Sequence of chain 1.F:
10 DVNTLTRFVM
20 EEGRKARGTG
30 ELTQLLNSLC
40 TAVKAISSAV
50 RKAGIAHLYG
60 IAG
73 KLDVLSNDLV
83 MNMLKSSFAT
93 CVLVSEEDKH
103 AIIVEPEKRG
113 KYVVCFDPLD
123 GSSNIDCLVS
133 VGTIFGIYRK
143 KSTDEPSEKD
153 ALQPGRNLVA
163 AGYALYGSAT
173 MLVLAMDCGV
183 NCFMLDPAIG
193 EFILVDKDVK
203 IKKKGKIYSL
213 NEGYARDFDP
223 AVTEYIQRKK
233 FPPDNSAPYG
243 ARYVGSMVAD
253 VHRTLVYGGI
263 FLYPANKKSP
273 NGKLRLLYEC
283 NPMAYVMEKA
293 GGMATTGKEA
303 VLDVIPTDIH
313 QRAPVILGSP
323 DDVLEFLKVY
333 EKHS

A small-molecule ligand and the protein it binds are described below.
Small molecule (SMILES): CNC(=O)Nc1cc(Br)cc(NC(=O)NS(=O)(=O)c2cc(C)c(CCOC)s2)n1

Sequence of chain 1.H:
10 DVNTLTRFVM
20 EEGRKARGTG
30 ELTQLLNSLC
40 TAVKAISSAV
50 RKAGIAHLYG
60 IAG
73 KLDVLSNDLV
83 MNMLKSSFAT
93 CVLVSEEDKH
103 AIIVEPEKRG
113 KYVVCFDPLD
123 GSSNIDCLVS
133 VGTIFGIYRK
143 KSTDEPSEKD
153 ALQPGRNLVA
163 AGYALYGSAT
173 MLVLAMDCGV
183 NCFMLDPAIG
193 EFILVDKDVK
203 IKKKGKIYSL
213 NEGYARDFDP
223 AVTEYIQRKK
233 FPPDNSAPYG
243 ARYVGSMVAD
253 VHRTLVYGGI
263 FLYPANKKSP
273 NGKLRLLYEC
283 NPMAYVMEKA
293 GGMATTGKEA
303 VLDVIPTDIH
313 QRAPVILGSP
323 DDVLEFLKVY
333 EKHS

Binding-site contacts:
Ligand atom N22 contacts residue GLY27 of chain 1.F at 3.2 Å (h-bond).
Ligand atom N9 contacts residue GLY27 of chain 1.F at 3.4 Å (h-bond).
Ligand atom BR1 contacts residue MET19 of chain 1.F at 3.7 Å.
Ligand atom N11 contacts residue GLY22 of chain 1.F at 3.5 Å (h-bond).
Ligand atom C13 contacts residue LEU31 of chain 1.F at 3.6 Å (hydrophobic).
Ligand atom C5 contacts residue GLY29 of chain 1.F at 3.3 Å.
Ligand atom C25 contacts residue VAL18 of chain 1.F at 3.6 Å (hydrophobic).
Ligand atom C8 contacts residue GLY22 of chain 1.F at 3.4 Å.
Ligand atom N3 contacts residue GLY27 of chain 1.F at 3.3 Å.
Ligand atom N3 contacts residue GLY29 of chain 1.F at 3.1 Å (h-bond).
Ligand atom N11 contacts residue GLY27 of chain 1.F at 3.0 Å (h-bond).
Ligand atom S1 contacts residue GLY29 of chain 1.F at 3.8 Å.
Ligand atom O18 contacts residue LEU31 of chain 1.F at 3.0 Å (h-bond).
Ligand atom O20 contacts residue GLY22 of chain 1.F at 3.4 Å.
Ligand atom N11 contacts residue GLY29 of chain 1.F at 3.5 Å (h-bond).
Ligand atom C13 contacts residue GLY22 of chain 1.F at 3.6 Å.
Ligand atom C16 contacts residue THR28 of chain 1.H at 3.3 Å.
Ligand atom C14 contacts residue 2C11 of chain 1.P at 3.8 Å.
Ligand atom O17 contacts residue GLY27 of chain 1.F at 3.4 Å.
Ligand atom O18 contacts residue THR32 of chain 1.F at 3.1 Å (h-bond).
Ligand atom C19 contacts residue 2C11 of chain 1.P at 3.7 Å.
Ligand atom O20 contacts residue THR32 of chain 1.F at 2.7 Å (h-bond).
Ligand atom C16 contacts residue ARG23 of chain 1.F at 3.6 Å.
Ligand atom C2 contacts residue GLY22 of chain 1.F at 3.5 Å.
Ligand atom C16 contacts residue 2C11 of chain 1.P at 3.8 Å.
Ligand atom C28 contacts residue ARG26 of chain 1.F at 3.4 Å.
Ligand atom C6 contacts residue GLY27 of chain 1.F at 3.7 Å.
Ligand atom O21 contacts residue 2C11 of chain 1.P at 3.7 Å.
Ligand atom C27 contacts residue LEU31 of chain 1.F at 3.8 Å (hydrophobic).
Ligand atom N3 contacts residue THR28 of chain 1.F at 3.8 Å.
Ligand atom C5 contacts residue GLY22 of chain 1.F at 3.5 Å.
Ligand atom C28 contacts residue GLY27 of chain 1.F at 3.3 Å.
Ligand atom O18 contacts residue GLU30 of chain 1.F at 3.3 Å (salt-bridge).
Ligand atom C7 contacts residue 2C11 of chain 1.P at 3.8 Å.
Ligand atom C7 contacts residue THR28 of chain 1.H at 3.6 Å.
Ligand atom N12 contacts residue THR28 of chain 1.H at 3.0 Å (h-bond).
Ligand atom O18 contacts residue GLY29 of chain 1.F at 3.1 Å.
Ligand atom O20 contacts residue GLY29 of chain 1.F at 3.5 Å.
Ligand atom C8 contacts residue THR32 of chain 1.F at 3.4 Å.
Ligand atom C16 contacts residue GLY29 of chain 1.H at 3.8 Å.